Sequence of chain 1.A:
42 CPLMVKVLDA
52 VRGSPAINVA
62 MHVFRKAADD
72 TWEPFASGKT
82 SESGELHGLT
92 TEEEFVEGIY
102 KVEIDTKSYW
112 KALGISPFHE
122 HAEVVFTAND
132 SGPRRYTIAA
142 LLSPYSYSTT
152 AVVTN

Sequence of chain 2.A:
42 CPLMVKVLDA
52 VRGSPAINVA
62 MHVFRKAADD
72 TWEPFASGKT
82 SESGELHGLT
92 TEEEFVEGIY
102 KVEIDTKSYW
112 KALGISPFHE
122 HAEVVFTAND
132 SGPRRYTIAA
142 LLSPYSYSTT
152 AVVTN

Binding-site contacts:
Ligand atom CAM contacts residue LYS47 of chain 2.A at 3.4 Å.
Ligand atom CAR contacts residue MKT1 of chain 2.C at 1.9 Å.
Ligand atom CAV contacts residue MKT1 of chain 2.C at 1.9 Å.
Ligand atom CAO contacts residue MKT1 of chain 2.C at 1.4 Å.
Ligand atom OAF contacts residue MKT1 of chain 2.C at 1.4 Å (h-bond).
Ligand atom OAG contacts residue LYS47 of chain 2.A at 3.1 Å (salt-bridge).
Ligand atom CAY contacts residue MKT1 of chain 2.C at 0.6 Å.
Ligand atom CAT contacts residue LYS47 of chain 2.A at 3.3 Å.
Ligand atom OAH contacts residue MKT1 of chain 2.C at 0.9 Å.
Ligand atom CAU contacts residue MKT1 of chain 2.C at 1.5 Å.
Ligand atom CAX contacts residue MKT1 of chain 2.C at 0.8 Å.
Ligand atom CAK contacts residue MKT1 of chain 2.C at 0.9 Å.
Ligand atom CAD contacts residue MKT1 of chain 2.C at 2.8 Å.
Ligand atom CAT contacts residue MKT1 of chain 2.C at 3.2 Å.
Ligand atom CAA contacts residue THR138 of chain 1.A at 3.6 Å.
Ligand atom CAC contacts residue LEU142 of chain 2.A at 3.5 Å (hydrophobic).
Ligand atom OAE contacts residue MKT1 of chain 2.C at 0.2 Å.
Ligand atom CAC contacts residue MKT1 of chain 2.C at 0.6 Å.
Ligand atom CBB contacts residue MKT1 of chain 2.C at 1.0 Å.
Ligand atom CAW contacts residue MKT1 of chain 2.C at 3.2 Å.
Ligand atom OAI contacts residue VAL153 of chain 1.A at 3.4 Å.
Ligand atom CAZ contacts residue MKT1 of chain 2.C at 0.8 Å.
Ligand atom CAJ contacts residue LYS47 of chain 2.A at 3.5 Å.
Ligand atom OAH contacts residue THR151 of chain 2.A at 3.0 Å.
Ligand atom OAE contacts residue ALA140 of chain 1.A at 3.4 Å.
Ligand atom CBA contacts residue MKT1 of chain 2.C at 1.1 Å.
Ligand atom CAS contacts residue MKT1 of chain 2.C at 0.2 Å.
Ligand atom OAI contacts residue MKT1 of chain 2.C at 2.2 Å (h-bond).
Ligand atom CAD contacts residue SER149 of chain 1.A at 3.3 Å.
Ligand atom OAF contacts residue THR151 of chain 2.A at 2.4 Å.
Ligand atom CBC contacts residue MKT1 of chain 2.C at 0.6 Å.
Ligand atom CAS contacts residue ALA140 of chain 2.A at 3.2 Å (hydrophobic).
Ligand atom CAS contacts residue THR151 of chain 2.A at 3.5 Å.
Ligand atom OAF contacts residue ALA140 of chain 2.A at 3.3 Å.
Ligand atom OAH contacts residue ALA140 of chain 2.A at 3.6 Å.
Ligand atom CAM contacts residue MKT1 of chain 2.C at 2.0 Å.
Ligand atom OAP contacts residue MKT1 of chain 2.C at 0.7 Å (h-bond).
Ligand atom CAL contacts residue MKT1 of chain 2.C at 0.6 Å.
Ligand atom CAU contacts residue ALA140 of chain 2.A at 3.3 Å (hydrophobic).
Ligand atom OAI contacts residue LEU49 of chain 2.A at 3.6 Å.

The small molecule below binds the protein below.
Small molecule (SMILES): CC(C)=CCc1c(O)cc2oc3cc(O)c(O)c(CC=C(C)C)c3c(=O)c2c1O